The protein below binds the small molecule below.
Small molecule (SMILES): CC[C@H](C)[C@H](NC(=O)[C@H](C)NC(=O)[C@@H](N)CCC(=O)O)C(=O)N[C@H](C(=O)N[C@@H](CCCN=C(N)N)C(=O)N[C@@H](CCCCN)C(=O)N[C@@H](C)C(=O)N[C@@H](CC(C)C)C(=O)N[C@H](C=O)CCSC)[C@@H](C)CC

Binding-site contacts:
Ligand atom CG1 contacts residue ILE68 of chain 1.C at 4.1 Å (hydrophobic).
Ligand atom CA contacts residue VAL72 of chain 1.C at 4.1 Å (hydrophobic).
Ligand atom OE2 contacts residue LYS94 of chain 1.C at 4.4 Å.
Ligand atom CD2 contacts residue VAL72 of chain 1.C at 4.2 Å (hydrophobic).
Ligand atom NH2 contacts residue GLN86 of chain 1.C at 3.9 Å.
Ligand atom CG1 contacts residue GLN224 of chain 1.C at 4.1 Å.
Ligand atom CG contacts residue ILE90 of chain 1.C at 4.2 Å (hydrophobic).
Ligand atom CD1 contacts residue ILE90 of chain 1.C at 3.7 Å (hydrophobic).
Ligand atom CD1 contacts residue GLN224 of chain 1.C at 3.8 Å.
Ligand atom C contacts residue VAL72 of chain 1.C at 3.8 Å (hydrophobic).
Ligand atom CG contacts residue ILE90 of chain 1.C at 4.2 Å (hydrophobic).
Ligand atom NH2 contacts residue ILE90 of chain 1.C at 3.2 Å.
Ligand atom CA contacts residue LYS94 of chain 1.C at 4.2 Å.
Ligand atom CD contacts residue ILE90 of chain 1.C at 4.4 Å (hydrophobic).
Ligand atom CD1 contacts residue LYS94 of chain 1.C at 3.9 Å.
Ligand atom CB contacts residue GLN69 of chain 1.C at 4.2 Å.
Ligand atom N contacts residue VAL72 of chain 1.C at 3.9 Å.
Ligand atom CD1 contacts residue THR65 of chain 1.C at 4.2 Å.
Ligand atom CG2 contacts residue LEU93 of chain 1.C at 3.6 Å (hydrophobic).
Ligand atom NE contacts residue ILE90 of chain 1.C at 4.3 Å.
Ligand atom CD2 contacts residue LYS76 of chain 1.C at 4.2 Å.
Ligand atom OE2 contacts residue ILE90 of chain 1.C at 4.0 Å.
Ligand atom CB contacts residue VAL72 of chain 1.C at 3.9 Å (hydrophobic).
Ligand atom O contacts residue VAL72 of chain 1.C at 3.7 Å.
Ligand atom CD2 contacts residue GLN89 of chain 1.C at 3.5 Å.
Ligand atom CG contacts residue VAL72 of chain 1.C at 4.2 Å (hydrophobic).
Ligand atom CG2 contacts residue ILE68 of chain 1.C at 3.9 Å (hydrophobic).
Ligand atom OE1 contacts residue LYS94 of chain 1.C at 2.9 Å (salt-bridge).
Ligand atom CB contacts residue LYS94 of chain 1.C at 3.8 Å.
Ligand atom CD contacts residue LYS94 of chain 1.C at 3.7 Å.
Ligand atom CZ contacts residue ILE90 of chain 1.C at 3.5 Å (hydrophobic).
Ligand atom CD1 contacts residue GLN89 of chain 1.C at 4.1 Å.
Ligand atom CD1 contacts residue LEU93 of chain 1.C at 3.9 Å (hydrophobic).
Ligand atom CG contacts residue LYS94 of chain 1.C at 3.8 Å.
Ligand atom CD1 contacts residue ALA97 of chain 1.C at 4.3 Å (hydrophobic).
Ligand atom O contacts residue LYS76 of chain 1.C at 3.7 Å.
Ligand atom CD1 contacts residue VAL220 of chain 1.C at 3.9 Å (hydrophobic).
Ligand atom O contacts residue GLU73 of chain 1.C at 4.4 Å.
Ligand atom NH1 contacts residue ILE90 of chain 1.C at 3.7 Å.
Ligand atom CG2 contacts residue THR65 of chain 1.C at 4.0 Å.

Sequence of chain 1.C:
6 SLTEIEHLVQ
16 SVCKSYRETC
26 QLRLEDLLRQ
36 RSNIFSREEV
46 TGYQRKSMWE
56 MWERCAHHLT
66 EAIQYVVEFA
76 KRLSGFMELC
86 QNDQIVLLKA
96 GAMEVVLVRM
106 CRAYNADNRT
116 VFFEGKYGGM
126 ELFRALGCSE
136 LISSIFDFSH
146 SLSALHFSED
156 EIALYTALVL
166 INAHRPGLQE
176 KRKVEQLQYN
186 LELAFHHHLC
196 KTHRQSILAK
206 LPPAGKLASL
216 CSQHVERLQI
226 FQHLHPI